Binding-site contacts:
Ligand atom CC4 contacts residue GLY149 of chain 1.A at 3.7 Å.
Ligand atom CC6 contacts residue HIS194 of chain 1.A at 4.2 Å.
Ligand atom NC5 contacts residue HIS194 of chain 1.A at 4.0 Å.
Ligand atom CD3 contacts residue GLY193 of chain 1.A at 4.4 Å.
Ligand atom ND contacts residue GLY149 of chain 1.A at 3.9 Å.
Ligand atom NC3 contacts residue GLY149 of chain 1.A at 3.4 Å (h-bond).
Ligand atom CC2 contacts residue GLY149 of chain 1.A at 3.9 Å.
Ligand atom CD4 contacts residue GLY193 of chain 1.A at 3.6 Å.
Ligand atom CL contacts residue GLY150 of chain 1.A at 3.8 Å.
Ligand atom CL contacts residue DQN1 of chain 1.E at 3.0 Å.
Ligand atom CD4 contacts residue HIS194 of chain 1.A at 3.7 Å.
Ligand atom O2D contacts residue GLY149 of chain 1.A at 4.0 Å.
Ligand atom CD5 contacts residue GLY193 of chain 1.A at 4.0 Å.
Ligand atom NC contacts residue HIS194 of chain 1.A at 3.9 Å.
Ligand atom NC3 contacts residue DQN1 of chain 1.E at 3.4 Å.
Ligand atom SD contacts residue FAD1 of chain 1.C at 4.0 Å.
Ligand atom O2D contacts residue FAD1 of chain 1.C at 3.0 Å (h-bond).
Ligand atom O1B contacts residue HIS194 of chain 1.A at 3.9 Å.
Ligand atom CL contacts residue HIS161 of chain 1.A at 4.4 Å.
Ligand atom CB3 contacts residue MET154 of chain 1.A at 3.9 Å (hydrophobic).
Ligand atom CB4 contacts residue MET154 of chain 1.A at 4.1 Å (hydrophobic).
Ligand atom CC2 contacts residue GLY150 of chain 1.A at 4.2 Å.
Ligand atom CL contacts residue MET154 of chain 1.A at 4.4 Å.
Ligand atom CC2 contacts residue DQN1 of chain 1.E at 3.6 Å.
Ligand atom CD3 contacts residue HIS194 of chain 1.A at 3.7 Å.
Ligand atom NC5 contacts residue GLY149 of chain 1.A at 4.4 Å.
Ligand atom O3D contacts residue FAD1 of chain 1.C at 3.9 Å.
Ligand atom NC3 contacts residue GLY150 of chain 1.A at 4.0 Å.
Ligand atom CC4 contacts residue DQN1 of chain 1.E at 4.5 Å.
Ligand atom CL contacts residue GLY149 of chain 1.A at 4.4 Å.

Sequence of chain 1.A:
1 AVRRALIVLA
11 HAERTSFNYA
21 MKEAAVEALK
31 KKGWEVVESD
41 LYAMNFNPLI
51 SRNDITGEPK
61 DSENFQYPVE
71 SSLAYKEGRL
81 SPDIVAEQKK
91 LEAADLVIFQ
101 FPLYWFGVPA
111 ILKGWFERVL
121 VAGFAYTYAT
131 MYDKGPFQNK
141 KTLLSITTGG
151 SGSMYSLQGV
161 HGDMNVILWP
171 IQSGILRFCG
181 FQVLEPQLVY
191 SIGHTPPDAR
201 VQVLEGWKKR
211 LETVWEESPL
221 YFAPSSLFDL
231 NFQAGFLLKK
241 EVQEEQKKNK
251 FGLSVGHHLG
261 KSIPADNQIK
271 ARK

A protein and the small-molecule ligand that binds it are described below.
Small molecule (SMILES): Nc1c(S(=O)(=O)O)cc(Nc2ccc(Nc3nc(Cl)nc(Nc4ccccc4S(=O)(=O)O)n3)c(S(=O)(=O)O)c2)c2c1C(=O)c1ccccc1C2=O